Sequence of chain 1.C:
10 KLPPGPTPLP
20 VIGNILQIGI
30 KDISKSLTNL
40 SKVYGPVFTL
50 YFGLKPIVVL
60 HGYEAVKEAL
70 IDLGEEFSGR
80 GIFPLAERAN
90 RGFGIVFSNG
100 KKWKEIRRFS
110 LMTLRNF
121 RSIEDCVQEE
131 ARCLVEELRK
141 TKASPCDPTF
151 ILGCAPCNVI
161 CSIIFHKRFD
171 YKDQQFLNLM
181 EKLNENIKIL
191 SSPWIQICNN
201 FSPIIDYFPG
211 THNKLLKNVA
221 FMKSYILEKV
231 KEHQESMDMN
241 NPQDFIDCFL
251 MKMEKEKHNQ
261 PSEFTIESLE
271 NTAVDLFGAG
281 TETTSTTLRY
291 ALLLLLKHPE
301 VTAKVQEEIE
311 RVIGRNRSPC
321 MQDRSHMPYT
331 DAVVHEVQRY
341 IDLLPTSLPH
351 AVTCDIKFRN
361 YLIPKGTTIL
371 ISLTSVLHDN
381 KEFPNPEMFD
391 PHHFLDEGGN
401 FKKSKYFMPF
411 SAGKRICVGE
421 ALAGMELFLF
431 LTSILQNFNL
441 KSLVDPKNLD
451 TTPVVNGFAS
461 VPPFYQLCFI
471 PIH

Binding-site contacts:
Ligand atom C13 contacts residue LEU190 of chain 1.C at 3.8 Å (hydrophobic).
Ligand atom N4 contacts residue GLU282 of chain 1.C at 4.0 Å.
Ligand atom N1 contacts residue ILE187 of chain 1.C at 3.8 Å.
Ligand atom C22 contacts residue PHE96 of chain 1.C at 4.0 Å (hydrophobic).
Ligand atom C12 contacts residue LEU190 of chain 1.C at 3.6 Å (hydrophobic).
Ligand atom N3 contacts residue ILE187 of chain 1.C at 3.4 Å.
Ligand atom O contacts residue ASN186 of chain 1.C at 2.9 Å (h-bond).
Ligand atom O contacts residue LEU183 of chain 1.C at 3.6 Å.
Ligand atom N3 contacts residue GLU282 of chain 1.C at 3.0 Å.
Ligand atom C21 contacts residue ALA85 of chain 1.C at 3.9 Å (hydrophobic).
Ligand atom C16 contacts residue LEU183 of chain 1.C at 3.9 Å (hydrophobic).
Ligand atom C20 contacts residue LEU215 of chain 1.C at 4.0 Å (hydrophobic).
Ligand atom C6 contacts residue VAL95 of chain 1.C at 4.0 Å (hydrophobic).
Ligand atom C5 contacts residue LEU348 of chain 1.C at 3.6 Å (hydrophobic).
Ligand atom CL contacts residue MET222 of chain 1.C at 3.7 Å.
Ligand atom C5 contacts residue HEM1 of chain 1.M at 3.6 Å.
Ligand atom N4 contacts residue ALA279 of chain 1.C at 3.9 Å.
Ligand atom C6 contacts residue LEU348 of chain 1.C at 3.9 Å (hydrophobic).
Ligand atom C14 contacts residue PHE458 of chain 1.C at 3.2 Å (hydrophobic).
Ligand atom N6 contacts residue VAL219 of chain 1.C at 3.3 Å.
Ligand atom C18 contacts residue ARG90 of chain 1.C at 3.7 Å.
Ligand atom N2 contacts residue GLU282 of chain 1.C at 3.7 Å.
Ligand atom C17 contacts residue VAL219 of chain 1.C at 3.7 Å (hydrophobic).
Ligand atom C13 contacts residue ILE187 of chain 1.C at 3.8 Å (hydrophobic).
Ligand atom N6 contacts residue ARG90 of chain 1.C at 3.3 Å (salt-bridge).
Ligand atom C4 contacts residue HEM1 of chain 1.M at 3.3 Å.
Ligand atom C14 contacts residue ILE187 of chain 1.C at 4.0 Å (hydrophobic).
Ligand atom N3 contacts residue THR283 of chain 1.C at 3.8 Å.
Ligand atom N4 contacts residue GLY278 of chain 1.C at 4.0 Å.
Ligand atom N1 contacts residue LEU344 of chain 1.C at 3.9 Å.
Ligand atom C19 contacts residue ARG90 of chain 1.C at 4.0 Å.
Ligand atom C22 contacts residue LEU190 of chain 1.C at 3.7 Å (hydrophobic).
Ligand atom CL contacts residue VAL274 of chain 1.C at 3.2 Å.
Ligand atom N2 contacts residue ILE187 of chain 1.C at 3.1 Å.
Ligand atom C13 contacts residue PHE458 of chain 1.C at 3.8 Å (hydrophobic).
Ligand atom N1 contacts residue PHE458 of chain 1.C at 3.8 Å.
Ligand atom C17 contacts residue ARG90 of chain 1.C at 4.0 Å.
Ligand atom C4 contacts residue LEU348 of chain 1.C at 3.9 Å (hydrophobic).
Ligand atom C18 contacts residue VAL219 of chain 1.C at 3.7 Å (hydrophobic).
Ligand atom O contacts residue MET222 of chain 1.C at 3.2 Å.

The small molecule below binds the protein below.
Small molecule (SMILES): CCCCc1nc(Cl)c(CO)n1Cc1ccc(-c2ccccc2-c2nn[nH]n2)cc1